The protein below binds the small molecule below.
Small molecule (SMILES): CC(C)C[C@H](N)C(=O)O

Sequence of chain 1.A:
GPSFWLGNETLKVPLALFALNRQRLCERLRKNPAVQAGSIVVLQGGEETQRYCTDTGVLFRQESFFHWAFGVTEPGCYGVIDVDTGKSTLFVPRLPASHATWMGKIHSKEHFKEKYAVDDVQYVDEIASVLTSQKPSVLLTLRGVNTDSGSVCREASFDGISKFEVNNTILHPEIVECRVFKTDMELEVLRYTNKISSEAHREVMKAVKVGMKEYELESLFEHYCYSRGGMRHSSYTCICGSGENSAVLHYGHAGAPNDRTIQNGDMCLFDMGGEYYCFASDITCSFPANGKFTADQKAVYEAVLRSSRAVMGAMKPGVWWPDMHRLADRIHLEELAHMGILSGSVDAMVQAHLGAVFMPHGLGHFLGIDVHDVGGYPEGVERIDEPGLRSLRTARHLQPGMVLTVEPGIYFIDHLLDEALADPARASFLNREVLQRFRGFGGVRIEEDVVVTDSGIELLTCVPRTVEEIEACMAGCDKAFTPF

Binding-site contacts:
Ligand atom N contacts residue PRO1 of chain 1.G at 3.7 Å.
Ligand atom O contacts residue GLU407 of chain 1.A at 4.0 Å.
Ligand atom CA contacts residue MG1 of chain 1.C at 4.0 Å.
Ligand atom N contacts residue ASP282 of chain 1.A at 3.0 Å (salt-bridge).
Ligand atom CD2 contacts residue HIS372 of chain 1.A at 3.6 Å.
Ligand atom CB contacts residue ASP271 of chain 1.A at 4.2 Å.
Ligand atom C contacts residue ASP271 of chain 1.A at 4.1 Å.
Ligand atom C contacts residue PRO1 of chain 1.G at 1.4 Å (hydrophobic).
Ligand atom CB contacts residue ILE239 of chain 1.A at 3.5 Å (hydrophobic).
Ligand atom O contacts residue ASP282 of chain 1.A at 3.7 Å.
Ligand atom N contacts residue MG1 of chain 1.D at 2.2 Å.
Ligand atom C contacts residue HIS372 of chain 1.A at 3.8 Å.
Ligand atom N contacts residue ASP271 of chain 1.A at 3.2 Å (salt-bridge).
Ligand atom CA contacts residue MG1 of chain 1.D at 3.1 Å.
Ligand atom CA contacts residue ASP271 of chain 1.A at 3.1 Å.
Ligand atom CB contacts residue PRO1 of chain 1.G at 3.3 Å (hydrophobic).
Ligand atom CD2 contacts residue TYR236 of chain 1.A at 3.7 Å (hydrophobic).
Ligand atom CG contacts residue HIS250 of chain 1.A at 3.7 Å.
Ligand atom O contacts residue MG1 of chain 1.D at 4.1 Å.
Ligand atom CD2 contacts residue VAL371 of chain 1.A at 3.8 Å (hydrophobic).
Ligand atom N contacts residue MG1 of chain 1.C at 3.5 Å.
Ligand atom CA contacts residue PRO1 of chain 1.G at 2.5 Å (hydrophobic).
Ligand atom C contacts residue OH1 of chain 1.E at 2.6 Å.
Ligand atom CA contacts residue OH1 of chain 1.E at 2.7 Å.
Ligand atom O contacts residue HIS372 of chain 1.A at 2.8 Å (h-bond).
Ligand atom C contacts residue GLU407 of chain 1.A at 4.0 Å.
Ligand atom CG contacts residue HIS372 of chain 1.A at 3.9 Å.
Ligand atom CD1 contacts residue HIS250 of chain 1.A at 3.7 Å.
Ligand atom CG contacts residue PRO1 of chain 1.G at 4.0 Å (hydrophobic).
Ligand atom C contacts residue HIS250 of chain 1.A at 4.1 Å.
Ligand atom O contacts residue PRO1 of chain 1.G at 2.3 Å (h-bond).
Ligand atom C contacts residue MG1 of chain 1.D at 3.7 Å.
Ligand atom CB contacts residue HIS250 of chain 1.A at 3.7 Å.
Ligand atom O contacts residue MG1 of chain 1.C at 2.7 Å.
Ligand atom O contacts residue HIS365 of chain 1.A at 3.4 Å (h-bond).
Ligand atom N contacts residue OH1 of chain 1.E at 2.7 Å (h-bond).
Ligand atom N contacts residue TYR236 of chain 1.A at 3.6 Å.
Ligand atom O contacts residue OH1 of chain 1.E at 3.0 Å (h-bond).
Ligand atom C contacts residue MG1 of chain 1.C at 3.3 Å.
Ligand atom CA contacts residue ILE239 of chain 1.A at 3.9 Å (hydrophobic).